This small molecule binds to this protein.
Small molecule (SMILES): O[C@@H]1[C@@H](O)[C@@H](O)OC[C@H]1O

Binding-site contacts:
Ligand atom C1 contacts residue TRP136 of chain 4.A at 3.6 Å (hydrophobic).
Ligand atom C5 contacts residue XLS1 of chain 4.C at 0.7 Å.
Ligand atom C5 contacts residue TRP136 of chain 4.A at 3.7 Å (hydrophobic).
Ligand atom O2 contacts residue ASP286 of chain 4.A at 3.0 Å (salt-bridge).
Ligand atom C3 contacts residue GLU180 of chain 4.A at 3.5 Å.
Ligand atom O3 contacts residue XLS1 of chain 4.C at 1.3 Å (h-bond).
Ligand atom C2 contacts residue ASP286 of chain 4.A at 3.8 Å.
Ligand atom O3 contacts residue ASP286 of chain 4.A at 2.5 Å (salt-bridge).
Ligand atom C2 contacts residue XLS1 of chain 4.C at 0.2 Å.
Ligand atom O3 contacts residue GLU216 of chain 4.A at 3.5 Å (salt-bridge).
Ligand atom O1 contacts residue PHE93 of chain 4.A at 4.1 Å.
Ligand atom C1 contacts residue PHE93 of chain 4.A at 4.0 Å (hydrophobic).
Ligand atom C4 contacts residue TRP136 of chain 4.A at 3.8 Å (hydrophobic).
Ligand atom O1 contacts residue XLS1 of chain 4.C at 2.5 Å (h-bond).
Ligand atom O4 contacts residue VAL134 of chain 4.A at 3.4 Å.
Ligand atom O5 contacts residue HIS53 of chain 4.A at 2.5 Å (h-bond).
Ligand atom C1 contacts residue HIS53 of chain 4.A at 3.5 Å.
Ligand atom C2 contacts residue TRP136 of chain 4.A at 3.8 Å (hydrophobic).
Ligand atom O5 contacts residue PHE93 of chain 4.A at 3.7 Å.
Ligand atom O4 contacts residue XLS1 of chain 4.C at 1.7 Å (h-bond).
Ligand atom O2 contacts residue XLS1 of chain 4.C at 1.4 Å (h-bond).
Ligand atom O5 contacts residue TRP136 of chain 4.A at 3.6 Å.
Ligand atom O1 contacts residue TRP15 of chain 4.A at 3.6 Å (h-bond).
Ligand atom C2 contacts residue MG1 of chain 4.E at 3.5 Å.
Ligand atom C3 contacts residue MG1 of chain 4.E at 2.9 Å.
Ligand atom C3 contacts residue XLS1 of chain 4.C at 1.1 Å.
Ligand atom O5 contacts residue XLS1 of chain 4.C at 1.3 Å.
Ligand atom O3 contacts residue GLU180 of chain 4.A at 2.5 Å (salt-bridge).
Ligand atom C2 contacts residue GLU180 of chain 4.A at 3.9 Å.
Ligand atom C3 contacts residue ASP286 of chain 4.A at 3.3 Å.
Ligand atom O3 contacts residue ASP244 of chain 4.A at 3.3 Å (salt-bridge).
Ligand atom C4 contacts residue MG1 of chain 4.E at 3.9 Å.
Ligand atom O2 contacts residue MG1 of chain 4.E at 3.3 Å.
Ligand atom C4 contacts residue GLU180 of chain 4.A at 3.0 Å.
Ligand atom O4 contacts residue GLU180 of chain 4.A at 2.7 Å (salt-bridge).
Ligand atom O1 contacts residue HIS53 of chain 4.A at 3.2 Å.
Ligand atom C4 contacts residue XLS1 of chain 4.C at 0.9 Å.
Ligand atom C1 contacts residue XLS1 of chain 4.C at 1.6 Å.
Ligand atom C5 contacts residue HIS53 of chain 4.A at 3.1 Å.
Ligand atom O3 contacts residue MG1 of chain 4.E at 1.5 Å.

Sequence of chain 4.A:
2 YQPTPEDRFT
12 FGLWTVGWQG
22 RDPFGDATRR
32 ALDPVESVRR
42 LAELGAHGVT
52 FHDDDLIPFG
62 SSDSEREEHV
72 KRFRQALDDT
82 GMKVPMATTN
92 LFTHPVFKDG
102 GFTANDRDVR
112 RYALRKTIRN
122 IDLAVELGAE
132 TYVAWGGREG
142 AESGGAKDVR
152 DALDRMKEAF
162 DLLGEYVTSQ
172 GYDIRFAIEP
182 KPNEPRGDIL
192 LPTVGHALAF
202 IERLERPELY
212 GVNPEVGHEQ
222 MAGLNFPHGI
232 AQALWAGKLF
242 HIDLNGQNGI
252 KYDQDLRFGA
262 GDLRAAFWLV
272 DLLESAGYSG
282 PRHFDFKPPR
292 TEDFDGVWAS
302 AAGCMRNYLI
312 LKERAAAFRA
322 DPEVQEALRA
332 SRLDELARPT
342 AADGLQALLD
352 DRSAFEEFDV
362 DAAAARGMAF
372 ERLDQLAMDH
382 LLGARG